The protein below binds the small molecule below.
Small molecule (SMILES): CSc1scc2c1-c1nc(SCC(=O)C(C)(C)C)ncc1CC2

Sequence of chain 1.B:
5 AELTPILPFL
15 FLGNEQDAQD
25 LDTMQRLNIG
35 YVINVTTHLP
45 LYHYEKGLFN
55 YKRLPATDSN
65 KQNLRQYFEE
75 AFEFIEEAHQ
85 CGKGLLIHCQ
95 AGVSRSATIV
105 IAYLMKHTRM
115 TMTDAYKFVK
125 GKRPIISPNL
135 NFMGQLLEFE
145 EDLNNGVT

Binding-site contacts:
Ligand atom S13 contacts residue TYR120 of chain 1.B at 4.0 Å.
Ligand atom C17 contacts residue THR102 of chain 1.B at 4.2 Å.
Ligand atom C20 contacts residue THR102 of chain 1.B at 3.8 Å.
Ligand atom C01 contacts residue MET137 of chain 1.B at 4.1 Å (hydrophobic).
Ligand atom N11 contacts residue PRO132 of chain 1.B at 4.0 Å.
Ligand atom C15 contacts residue SER131 of chain 1.B at 4.1 Å.
Ligand atom C03 contacts residue TYR120 of chain 1.B at 4.1 Å (hydrophobic).
Ligand atom C15 contacts residue MET137 of chain 1.B at 4.2 Å (hydrophobic).
Ligand atom C22 contacts residue MET137 of chain 1.B at 4.2 Å (hydrophobic).
Ligand atom C18 contacts residue LEU140 of chain 1.B at 3.8 Å (hydrophobic).
Ligand atom C20 contacts residue SER98 of chain 1.B at 3.7 Å.
Ligand atom O16 contacts residue PRO132 of chain 1.B at 3.6 Å.
Ligand atom O16 contacts residue ASN133 of chain 1.B at 3.3 Å (h-bond).
Ligand atom C12 contacts residue TYR120 of chain 1.B at 3.6 Å (hydrophobic).
Ligand atom N21 contacts residue TYR120 of chain 1.B at 3.5 Å.
Ligand atom C20 contacts residue SER131 of chain 1.B at 3.6 Å.
Ligand atom C19 contacts residue ILE130 of chain 1.B at 3.6 Å (hydrophobic).
Ligand atom S13 contacts residue PRO132 of chain 1.B at 3.5 Å.
Ligand atom C01 contacts residue MET116 of chain 1.B at 3.6 Å (hydrophobic).
Ligand atom C15 contacts residue PRO132 of chain 1.B at 4.1 Å (hydrophobic).
Ligand atom C18 contacts residue MET137 of chain 1.B at 4.1 Å (hydrophobic).
Ligand atom C10 contacts residue TYR120 of chain 1.B at 4.2 Å (hydrophobic).
Ligand atom C14 contacts residue TYR120 of chain 1.B at 3.5 Å (hydrophobic).
Ligand atom S04 contacts residue THR117 of chain 1.B at 4.2 Å.
Ligand atom N11 contacts residue TYR120 of chain 1.B at 3.9 Å.
Ligand atom C22 contacts residue TYR120 of chain 1.B at 3.9 Å (hydrophobic).
Ligand atom N21 contacts residue MET137 of chain 1.B at 4.1 Å.
Ligand atom C18 contacts residue THR102 of chain 1.B at 3.7 Å.
Ligand atom C23 contacts residue TYR120 of chain 1.B at 4.1 Å (hydrophobic).
Ligand atom C12 contacts residue PRO132 of chain 1.B at 4.2 Å (hydrophobic).
Ligand atom C14 contacts residue ILE130 of chain 1.B at 3.8 Å (hydrophobic).
Ligand atom S13 contacts residue ILE130 of chain 1.B at 3.9 Å.
Ligand atom S02 contacts residue TYR120 of chain 1.B at 3.9 Å.
Ligand atom S02 contacts residue MET137 of chain 1.B at 3.9 Å.
Ligand atom O16 contacts residue MET137 of chain 1.B at 3.4 Å.
Ligand atom C19 contacts residue ALA101 of chain 1.B at 3.8 Å (hydrophobic).
Ligand atom C20 contacts residue ASN133 of chain 1.B at 4.0 Å.
Ligand atom S13 contacts residue SER131 of chain 1.B at 4.2 Å.
Ligand atom C03 contacts residue MET137 of chain 1.B at 4.1 Å (hydrophobic).
Ligand atom C19 contacts residue ILE105 of chain 1.B at 4.1 Å (hydrophobic).